A small-molecule ligand and the protein it binds are described below.
Small molecule (SMILES): CC(=O)N[C@@H]1[C@@H](O)[C@H](O)[C@@H](CO)O[C@H]1O

Binding-site contacts:
Ligand atom O5 contacts residue ASN286 of chain 1.B at 3.7 Å.
Ligand atom O6 contacts residue GLY217 of chain 1.B at 4.2 Å.
Ligand atom C1 contacts residue ASN286 of chain 1.B at 4.3 Å.
Ligand atom O3 contacts residue GLY219 of chain 1.B at 3.8 Å.
Ligand atom C6 contacts residue SER218 of chain 1.B at 4.0 Å.
Ligand atom O6 contacts residue ASN286 of chain 1.B at 4.2 Å.
Ligand atom O3 contacts residue ASN286 of chain 1.B at 2.9 Å (h-bond).
Ligand atom O6 contacts residue ALA252 of chain 1.B at 3.9 Å.
Ligand atom C3 contacts residue GLY219 of chain 1.B at 4.5 Å.
Ligand atom C5 contacts residue ASN286 of chain 1.B at 2.5 Å.
Ligand atom C4 contacts residue GLY217 of chain 1.B at 3.6 Å.
Ligand atom C6 contacts residue ASN286 of chain 1.B at 3.1 Å.
Ligand atom C4 contacts residue ASN286 of chain 1.B at 1.3 Å.
Ligand atom C3 contacts residue ASN286 of chain 1.B at 2.5 Å.
Ligand atom C6 contacts residue ALA252 of chain 1.B at 4.5 Å (hydrophobic).
Ligand atom O3 contacts residue GLN254 of chain 1.B at 3.9 Å.
Ligand atom C2 contacts residue ASN286 of chain 1.B at 3.8 Å.
Ligand atom C4 contacts residue GLY219 of chain 1.B at 3.7 Å.
Ligand atom C2 contacts residue GLY219 of chain 1.B at 4.5 Å.
Ligand atom C6 contacts residue GLY217 of chain 1.B at 3.2 Å.
Ligand atom C5 contacts residue GLY217 of chain 1.B at 3.9 Å.

Sequence of chain 1.B:
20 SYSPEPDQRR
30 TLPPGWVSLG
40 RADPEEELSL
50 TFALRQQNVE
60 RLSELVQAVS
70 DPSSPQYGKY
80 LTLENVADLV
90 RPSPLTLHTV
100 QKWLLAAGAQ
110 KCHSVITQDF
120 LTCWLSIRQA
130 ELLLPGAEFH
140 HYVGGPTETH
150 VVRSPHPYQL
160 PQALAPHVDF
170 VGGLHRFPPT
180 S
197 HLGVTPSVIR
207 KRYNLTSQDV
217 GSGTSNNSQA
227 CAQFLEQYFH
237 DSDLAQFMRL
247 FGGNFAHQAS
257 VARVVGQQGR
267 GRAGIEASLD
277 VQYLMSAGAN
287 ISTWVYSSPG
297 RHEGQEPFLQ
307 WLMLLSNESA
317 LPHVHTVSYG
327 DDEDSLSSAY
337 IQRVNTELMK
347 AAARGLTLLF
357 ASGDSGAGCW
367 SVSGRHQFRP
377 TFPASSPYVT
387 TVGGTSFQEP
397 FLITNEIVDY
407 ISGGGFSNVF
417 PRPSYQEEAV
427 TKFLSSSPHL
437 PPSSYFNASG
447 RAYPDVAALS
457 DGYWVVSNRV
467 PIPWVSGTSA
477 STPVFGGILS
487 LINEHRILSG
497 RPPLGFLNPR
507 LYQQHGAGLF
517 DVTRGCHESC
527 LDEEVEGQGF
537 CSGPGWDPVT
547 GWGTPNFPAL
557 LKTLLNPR